Sequence of chain 1.A:
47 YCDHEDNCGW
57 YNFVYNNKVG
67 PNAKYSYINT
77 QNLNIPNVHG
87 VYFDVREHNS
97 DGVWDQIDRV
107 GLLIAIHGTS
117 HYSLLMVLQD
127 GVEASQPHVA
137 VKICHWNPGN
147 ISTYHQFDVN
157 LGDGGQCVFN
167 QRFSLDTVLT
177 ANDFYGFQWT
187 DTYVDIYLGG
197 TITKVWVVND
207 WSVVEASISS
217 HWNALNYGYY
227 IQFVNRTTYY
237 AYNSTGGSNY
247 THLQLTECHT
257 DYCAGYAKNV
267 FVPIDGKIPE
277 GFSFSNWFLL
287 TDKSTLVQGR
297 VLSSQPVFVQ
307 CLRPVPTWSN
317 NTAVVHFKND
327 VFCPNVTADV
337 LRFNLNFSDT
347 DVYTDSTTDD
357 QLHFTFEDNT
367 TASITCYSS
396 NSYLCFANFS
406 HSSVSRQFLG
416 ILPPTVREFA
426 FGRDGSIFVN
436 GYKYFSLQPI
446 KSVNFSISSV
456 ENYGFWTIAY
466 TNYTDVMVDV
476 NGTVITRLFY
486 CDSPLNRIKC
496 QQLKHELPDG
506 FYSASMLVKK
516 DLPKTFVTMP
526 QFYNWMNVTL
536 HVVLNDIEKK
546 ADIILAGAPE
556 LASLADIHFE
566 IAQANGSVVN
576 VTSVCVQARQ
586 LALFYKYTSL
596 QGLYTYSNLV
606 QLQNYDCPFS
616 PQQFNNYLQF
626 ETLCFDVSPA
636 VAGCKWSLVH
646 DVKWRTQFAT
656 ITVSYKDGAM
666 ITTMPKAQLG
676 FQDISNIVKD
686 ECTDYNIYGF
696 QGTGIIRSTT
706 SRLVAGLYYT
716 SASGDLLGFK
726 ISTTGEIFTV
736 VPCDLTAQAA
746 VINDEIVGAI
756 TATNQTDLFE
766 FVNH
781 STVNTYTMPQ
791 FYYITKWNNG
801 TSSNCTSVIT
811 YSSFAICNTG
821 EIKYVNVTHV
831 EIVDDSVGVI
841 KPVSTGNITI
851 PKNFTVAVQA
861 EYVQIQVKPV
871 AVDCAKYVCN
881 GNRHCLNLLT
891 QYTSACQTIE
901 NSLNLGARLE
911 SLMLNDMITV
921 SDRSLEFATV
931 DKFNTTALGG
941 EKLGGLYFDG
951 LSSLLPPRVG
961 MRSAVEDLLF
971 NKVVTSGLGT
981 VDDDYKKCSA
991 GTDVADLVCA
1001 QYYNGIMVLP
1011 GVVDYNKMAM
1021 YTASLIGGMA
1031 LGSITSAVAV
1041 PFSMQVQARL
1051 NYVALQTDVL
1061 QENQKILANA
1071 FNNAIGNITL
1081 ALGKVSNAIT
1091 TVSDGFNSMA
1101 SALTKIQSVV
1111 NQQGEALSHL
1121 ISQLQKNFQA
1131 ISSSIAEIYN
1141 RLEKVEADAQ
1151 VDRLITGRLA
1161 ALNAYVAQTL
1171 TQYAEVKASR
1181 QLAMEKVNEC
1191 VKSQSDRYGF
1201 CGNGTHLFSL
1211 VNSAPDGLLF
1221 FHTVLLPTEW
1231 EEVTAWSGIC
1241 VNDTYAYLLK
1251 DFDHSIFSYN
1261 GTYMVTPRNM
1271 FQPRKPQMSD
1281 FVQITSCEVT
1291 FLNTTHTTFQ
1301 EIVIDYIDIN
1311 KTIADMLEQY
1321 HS

Binding-site contacts:
Ligand atom C4 contacts residue ASN759 of chain 1.A at 3.9 Å.
Ligand atom C3 contacts residue ASN759 of chain 1.A at 3.4 Å.
Ligand atom O3 contacts residue ASN759 of chain 1.A at 4.1 Å.
Ligand atom C2 contacts residue ASN759 of chain 1.A at 2.1 Å.
Ligand atom O5 contacts residue ASN759 of chain 1.A at 2.2 Å (h-bond).
Ligand atom O6 contacts residue GLN760 of chain 1.A at 3.5 Å (h-bond).
Ligand atom N2 contacts residue ASN759 of chain 1.A at 2.8 Å (h-bond).
Ligand atom C2 contacts residue GLN760 of chain 1.A at 4.1 Å.
Ligand atom C5 contacts residue ASN759 of chain 1.A at 3.5 Å.
Ligand atom C1 contacts residue GLN760 of chain 1.A at 4.2 Å.
Ligand atom C7 contacts residue ASN759 of chain 1.A at 4.1 Å.
Ligand atom C6 contacts residue ASN759 of chain 1.A at 4.4 Å.
Ligand atom O6 contacts residue ASN759 of chain 1.A at 4.2 Å.
Ligand atom O5 contacts residue GLN760 of chain 1.A at 3.9 Å.
Ligand atom C1 contacts residue ASN759 of chain 1.A at 1.4 Å.

The small molecule below binds the protein below.
Small molecule (SMILES): CC(=O)N[C@H]1[C@H](O[C@H]2[C@H](O)[C@@H](NC(C)=O)CO[C@@H]2CO)O[C@H](CO)[C@@H](O)[C@@H]1O